Binding-site contacts:
Ligand atom C3 contacts residue ASN246 of chain 1.D at 3.8 Å.
Ligand atom O6 contacts residue THR248 of chain 1.D at 4.3 Å.
Ligand atom N2 contacts residue ASN246 of chain 1.D at 2.9 Å (h-bond).
Ligand atom O7 contacts residue ASN246 of chain 1.D at 3.6 Å.
Ligand atom O5 contacts residue ASN249 of chain 1.D at 3.8 Å.
Ligand atom C1 contacts residue ASN249 of chain 1.D at 4.1 Å.
Ligand atom O5 contacts residue THR248 of chain 1.D at 3.9 Å.
Ligand atom O6 contacts residue ASN249 of chain 1.D at 4.1 Å.
Ligand atom N2 contacts residue THR248 of chain 1.D at 4.3 Å.
Ligand atom C1 contacts residue ASN246 of chain 1.D at 1.4 Å.
Ligand atom C8 contacts residue ASN246 of chain 1.D at 4.0 Å.
Ligand atom C5 contacts residue THR248 of chain 1.D at 4.3 Å.
Ligand atom C2 contacts residue THR248 of chain 1.D at 4.2 Å.
Ligand atom C5 contacts residue ASN246 of chain 1.D at 3.7 Å.
Ligand atom C1 contacts residue THR248 of chain 1.D at 3.2 Å.
Ligand atom C2 contacts residue ASN246 of chain 1.D at 2.5 Å.
Ligand atom C7 contacts residue ASN246 of chain 1.D at 3.5 Å.
Ligand atom O5 contacts residue ASN246 of chain 1.D at 2.4 Å (h-bond).
Ligand atom C4 contacts residue ASN246 of chain 1.D at 4.2 Å.

The small molecule below binds the protein below.
Small molecule (SMILES): CC(=O)N[C@@H]1[C@@H](O)[C@H](O)[C@@H](CO)O[C@H]1O

Sequence of chain 1.D:
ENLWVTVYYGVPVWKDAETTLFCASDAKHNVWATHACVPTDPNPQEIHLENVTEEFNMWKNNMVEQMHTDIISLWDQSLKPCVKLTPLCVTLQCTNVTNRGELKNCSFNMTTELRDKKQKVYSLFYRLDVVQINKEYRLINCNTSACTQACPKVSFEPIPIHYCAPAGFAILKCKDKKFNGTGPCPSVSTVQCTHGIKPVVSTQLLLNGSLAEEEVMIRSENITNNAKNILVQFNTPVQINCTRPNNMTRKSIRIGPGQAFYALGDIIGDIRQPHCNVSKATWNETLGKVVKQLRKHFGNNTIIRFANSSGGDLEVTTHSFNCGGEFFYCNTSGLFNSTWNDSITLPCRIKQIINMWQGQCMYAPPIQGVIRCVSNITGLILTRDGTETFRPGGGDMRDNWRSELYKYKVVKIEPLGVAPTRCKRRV